Sequence of chain 1.B:
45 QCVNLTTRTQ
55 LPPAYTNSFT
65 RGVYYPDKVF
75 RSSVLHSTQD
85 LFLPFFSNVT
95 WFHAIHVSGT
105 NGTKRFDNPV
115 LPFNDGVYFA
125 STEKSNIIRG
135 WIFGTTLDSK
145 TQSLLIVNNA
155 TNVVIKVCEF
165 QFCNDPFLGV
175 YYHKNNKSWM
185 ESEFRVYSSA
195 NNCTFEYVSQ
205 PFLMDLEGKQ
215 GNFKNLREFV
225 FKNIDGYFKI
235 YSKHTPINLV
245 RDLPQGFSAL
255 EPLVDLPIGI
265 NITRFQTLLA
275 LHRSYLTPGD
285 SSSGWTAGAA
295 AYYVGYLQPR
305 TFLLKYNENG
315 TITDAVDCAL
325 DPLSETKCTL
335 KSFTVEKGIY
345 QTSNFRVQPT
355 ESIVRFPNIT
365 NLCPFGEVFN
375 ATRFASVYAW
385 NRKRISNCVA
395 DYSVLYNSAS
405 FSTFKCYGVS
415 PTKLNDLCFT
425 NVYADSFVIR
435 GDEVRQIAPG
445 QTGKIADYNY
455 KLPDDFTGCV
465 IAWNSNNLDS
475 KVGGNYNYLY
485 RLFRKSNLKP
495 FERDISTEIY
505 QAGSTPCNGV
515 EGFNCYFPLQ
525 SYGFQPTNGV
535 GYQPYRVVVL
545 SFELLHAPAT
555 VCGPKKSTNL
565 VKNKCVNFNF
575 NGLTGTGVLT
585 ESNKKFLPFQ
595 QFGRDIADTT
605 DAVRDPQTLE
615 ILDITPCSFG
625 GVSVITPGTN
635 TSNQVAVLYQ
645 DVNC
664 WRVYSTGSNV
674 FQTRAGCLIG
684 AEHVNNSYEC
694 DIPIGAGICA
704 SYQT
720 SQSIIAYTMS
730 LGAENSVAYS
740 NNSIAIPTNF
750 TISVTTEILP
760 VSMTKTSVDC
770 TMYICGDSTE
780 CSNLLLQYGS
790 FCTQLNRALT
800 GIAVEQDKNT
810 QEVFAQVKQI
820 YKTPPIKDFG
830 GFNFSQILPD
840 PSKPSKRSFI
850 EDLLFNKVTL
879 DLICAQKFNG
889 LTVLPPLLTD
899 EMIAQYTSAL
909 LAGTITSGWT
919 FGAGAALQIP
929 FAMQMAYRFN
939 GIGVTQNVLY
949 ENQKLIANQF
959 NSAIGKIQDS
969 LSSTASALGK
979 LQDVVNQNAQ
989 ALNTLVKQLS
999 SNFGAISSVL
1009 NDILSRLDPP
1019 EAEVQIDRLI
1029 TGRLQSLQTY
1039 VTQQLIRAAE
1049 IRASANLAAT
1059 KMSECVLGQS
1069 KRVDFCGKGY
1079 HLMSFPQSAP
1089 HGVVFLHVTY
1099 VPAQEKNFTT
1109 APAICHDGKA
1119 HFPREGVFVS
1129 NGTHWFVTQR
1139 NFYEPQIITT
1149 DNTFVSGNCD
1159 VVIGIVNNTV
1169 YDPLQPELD

Binding-site contacts:
Ligand atom C8 contacts residue ASN196 of chain 1.B at 4.3 Å.
Ligand atom O7 contacts residue ASN196 of chain 1.B at 3.0 Å (h-bond).
Ligand atom C1 contacts residue ASN196 of chain 1.B at 1.4 Å.
Ligand atom C5 contacts residue ASN196 of chain 1.B at 3.7 Å.
Ligand atom C6 contacts residue ASN196 of chain 1.B at 4.4 Å.
Ligand atom C2 contacts residue ASN196 of chain 1.B at 2.5 Å.
Ligand atom C4 contacts residue ASN196 of chain 1.B at 4.3 Å.
Ligand atom O5 contacts residue ASN196 of chain 1.B at 2.4 Å (h-bond).
Ligand atom N2 contacts residue ASN196 of chain 1.B at 2.8 Å (h-bond).
Ligand atom C3 contacts residue ASN196 of chain 1.B at 3.8 Å.
Ligand atom C7 contacts residue ASN196 of chain 1.B at 3.1 Å.
Ligand atom O7 contacts residue CYS197 of chain 1.B at 4.2 Å.

This protein binds this small molecule.
Small molecule (SMILES): CC(=O)N[C@@H]1[C@@H](O)[C@H](O)[C@@H](CO)O[C@H]1O